This protein binds this small molecule.
Small molecule (SMILES): CN(C)C1C(O)=C(C(N)=O)C(=O)[C@@]2(O)C(O)=C3C(=O)c4c(O)cccc4[C@@](C)(O)[C@H]3C[C@@H]12

Sequence of chain 1.C:
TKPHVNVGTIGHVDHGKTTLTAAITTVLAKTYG

Binding-site contacts:
Ligand atom C9 contacts residue SER7 of chain 1.D at 3.1 Å.
Ligand atom C9 contacts residue ASP22 of chain 1.D at 3.6 Å.
Ligand atom O1 contacts residue GDP1 of chain 1.Q at 3.8 Å.
Ligand atom O11 contacts residue CYS23 of chain 1.D at 3.7 Å.
Ligand atom O10 contacts residue PRO24 of chain 1.D at 3.1 Å (h-bond).
Ligand atom O12 contacts residue THR18 of chain 1.C at 2.6 Å (h-bond).
Ligand atom O11 contacts residue MG1 of chain 1.P at 2.2 Å.
Ligand atom C1B contacts residue MG1 of chain 1.P at 3.6 Å.
Ligand atom C8 contacts residue THR6 of chain 1.D at 3.6 Å.
Ligand atom C12 contacts residue THR18 of chain 1.C at 3.3 Å.
Ligand atom C12 contacts residue GDP1 of chain 1.Q at 4.1 Å.
Ligand atom C11 contacts residue PRO24 of chain 1.D at 3.8 Å (hydrophobic).
Ligand atom O11 contacts residue THR18 of chain 1.C at 2.6 Å (h-bond).
Ligand atom C10 contacts residue CYS23 of chain 1.D at 3.8 Å (hydrophobic).
Ligand atom C10 contacts residue SER7 of chain 1.D at 3.5 Å.
Ligand atom O12 contacts residue GDP1 of chain 1.Q at 2.9 Å (h-bond).
Ligand atom C9 contacts residue PRO24 of chain 1.D at 3.6 Å (hydrophobic).
Ligand atom O6 contacts residue PRO24 of chain 1.D at 4.0 Å.
Ligand atom C61 contacts residue PRO24 of chain 1.D at 4.2 Å (hydrophobic).
Ligand atom C11 contacts residue MG1 of chain 1.P at 3.2 Å.
Ligand atom C8 contacts residue SER7 of chain 1.D at 3.4 Å.
Ligand atom O1C contacts residue THR18 of chain 1.C at 3.9 Å.
Ligand atom O1C contacts residue GDP1 of chain 1.Q at 2.6 Å (h-bond).
Ligand atom O11 contacts residue PRO24 of chain 1.D at 3.5 Å.
Ligand atom C1A contacts residue PRO24 of chain 1.D at 3.8 Å (hydrophobic).
Ligand atom C1B contacts residue THR18 of chain 1.C at 3.7 Å.
Ligand atom C11 contacts residue THR18 of chain 1.C at 3.4 Å.
Ligand atom O12 contacts residue MG1 of chain 1.P at 1.9 Å.
Ligand atom C10 contacts residue ASP22 of chain 1.D at 3.6 Å.
Ligand atom C7 contacts residue SER7 of chain 1.D at 4.1 Å.
Ligand atom O10 contacts residue ASP22 of chain 1.D at 2.8 Å (salt-bridge).
Ligand atom O11 contacts residue ASP22 of chain 1.D at 3.5 Å (salt-bridge).
Ligand atom O10 contacts residue SER7 of chain 1.D at 4.0 Å.
Ligand atom C12 contacts residue MG1 of chain 1.P at 3.1 Å.
Ligand atom O11 contacts residue GDP1 of chain 1.Q at 4.2 Å.
Ligand atom O10 contacts residue CYS23 of chain 1.D at 3.0 Å.
Ligand atom C1C contacts residue GDP1 of chain 1.Q at 3.7 Å.
Ligand atom C9 contacts residue THR6 of chain 1.D at 3.4 Å.
Ligand atom C10 contacts residue PRO24 of chain 1.D at 3.5 Å (hydrophobic).
Ligand atom C1 contacts residue GDP1 of chain 1.Q at 3.9 Å.

Sequence of chain 1.D:
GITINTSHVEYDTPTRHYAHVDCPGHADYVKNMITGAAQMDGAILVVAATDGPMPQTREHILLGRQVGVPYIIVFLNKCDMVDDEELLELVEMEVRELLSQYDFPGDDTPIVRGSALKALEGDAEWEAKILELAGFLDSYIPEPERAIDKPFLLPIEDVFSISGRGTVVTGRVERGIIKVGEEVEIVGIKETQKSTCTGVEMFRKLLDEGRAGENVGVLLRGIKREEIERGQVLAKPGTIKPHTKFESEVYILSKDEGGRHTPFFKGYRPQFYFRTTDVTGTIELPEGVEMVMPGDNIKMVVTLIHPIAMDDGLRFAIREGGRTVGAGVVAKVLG